Sequence of chain 1.Y:
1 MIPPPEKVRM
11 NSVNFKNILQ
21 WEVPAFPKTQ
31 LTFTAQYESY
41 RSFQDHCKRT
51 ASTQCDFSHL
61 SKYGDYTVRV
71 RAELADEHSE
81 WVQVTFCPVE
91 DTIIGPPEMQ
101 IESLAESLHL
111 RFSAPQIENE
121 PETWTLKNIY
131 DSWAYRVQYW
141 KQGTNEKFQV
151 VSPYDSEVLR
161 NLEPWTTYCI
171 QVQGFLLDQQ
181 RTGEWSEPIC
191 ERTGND

Sequence of chain 1.W:
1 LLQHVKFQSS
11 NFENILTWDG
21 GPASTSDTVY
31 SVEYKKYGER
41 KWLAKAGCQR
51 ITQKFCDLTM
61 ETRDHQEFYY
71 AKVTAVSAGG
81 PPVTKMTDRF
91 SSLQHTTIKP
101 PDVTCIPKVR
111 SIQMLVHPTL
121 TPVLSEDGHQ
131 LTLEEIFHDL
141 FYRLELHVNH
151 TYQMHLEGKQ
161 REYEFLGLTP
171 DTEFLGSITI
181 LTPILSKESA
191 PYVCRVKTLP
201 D

Sequence of chain 1.X:
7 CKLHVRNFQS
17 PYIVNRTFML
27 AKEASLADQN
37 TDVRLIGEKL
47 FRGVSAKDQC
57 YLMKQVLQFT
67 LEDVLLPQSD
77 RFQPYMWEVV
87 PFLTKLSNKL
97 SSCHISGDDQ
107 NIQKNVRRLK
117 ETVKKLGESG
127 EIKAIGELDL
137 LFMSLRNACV

The protein below binds the small molecule below.
Small molecule (SMILES): CC(=O)N[C@H]1CO[C@H](CO[C@@H]2O[C@@H](C)[C@@H](O)[C@@H](O)[C@@H]2O)[C@@H](O)[C@@H]1O

Binding-site contacts:
Ligand atom O3 contacts residue ASN128 of chain 1.Y at 4.0 Å.
Ligand atom O3 contacts residue MET25 of chain 1.X at 4.1 Å.
Ligand atom C6 contacts residue THR123 of chain 1.Y at 4.0 Å.
Ligand atom C1 contacts residue MET25 of chain 1.X at 4.0 Å (hydrophobic).
Ligand atom N2 contacts residue MET25 of chain 1.X at 3.5 Å (h-bond).
Ligand atom N2 contacts residue ASN21 of chain 1.X at 3.0 Å (h-bond).
Ligand atom C2 contacts residue MET25 of chain 1.X at 4.0 Å (hydrophobic).
Ligand atom C1 contacts residue ASN21 of chain 1.X at 1.5 Å.
Ligand atom C8 contacts residue MET25 of chain 1.X at 4.2 Å (hydrophobic).
Ligand atom C3 contacts residue THR123 of chain 1.Y at 4.4 Å.
Ligand atom O4 contacts residue THR123 of chain 1.Y at 3.2 Å (h-bond).
Ligand atom C3 contacts residue MET25 of chain 1.X at 3.8 Å (hydrophobic).
Ligand atom O3 contacts residue THR123 of chain 1.Y at 3.6 Å.
Ligand atom O7 contacts residue ASN21 of chain 1.X at 2.8 Å (h-bond).
Ligand atom C2 contacts residue ASN21 of chain 1.X at 2.6 Å.
Ligand atom C6 contacts residue GLU122 of chain 1.Y at 3.6 Å.
Ligand atom C4 contacts residue THR123 of chain 1.Y at 3.7 Å.
Ligand atom C8 contacts residue PHE24 of chain 1.X at 3.9 Å (hydrophobic).
Ligand atom C7 contacts residue ASN21 of chain 1.X at 3.1 Å.
Ligand atom C7 contacts residue MET25 of chain 1.X at 4.1 Å (hydrophobic).
Ligand atom C5 contacts residue THR123 of chain 1.Y at 4.3 Å.
Ligand atom O5 contacts residue ASN21 of chain 1.X at 2.4 Å (h-bond).
Ligand atom O7 contacts residue LEU185 of chain 1.W at 4.2 Å.
Ligand atom C5 contacts residue ASN21 of chain 1.X at 3.7 Å.
Ligand atom C4 contacts residue GLU122 of chain 1.Y at 4.0 Å.
Ligand atom C8 contacts residue ASN21 of chain 1.X at 4.3 Å.
Ligand atom C5 contacts residue GLU122 of chain 1.Y at 3.5 Å.
Ligand atom C3 contacts residue ASN21 of chain 1.X at 3.9 Å.
Ligand atom C4 contacts residue ASN21 of chain 1.X at 4.3 Å.